The small molecule below binds the protein below.
Small molecule (SMILES): CC(=O)N[C@H]1[C@H](O[C@H]2O[C@H](CO)[C@H](O)[C@H](O)[C@H]2O)[C@@H](NC(C)=O)CO[C@@H]1C

Binding-site contacts:
Ligand atom O5 contacts residue SER63 of chain 1.O at 2.3 Å (h-bond).
Ligand atom C7 contacts residue SER63 of chain 1.O at 3.5 Å.
Ligand atom O5 contacts residue GLU59 of chain 1.O at 4.4 Å.
Ligand atom C3 contacts residue SER63 of chain 1.O at 3.7 Å.
Ligand atom C1 contacts residue ASN60 of chain 1.O at 4.0 Å.
Ligand atom O7 contacts residue SER63 of chain 1.O at 3.9 Å.
Ligand atom N2 contacts residue THR62 of chain 1.O at 4.2 Å.
Ligand atom C2 contacts residue SER63 of chain 1.O at 2.3 Å.
Ligand atom O5 contacts residue TYR50 of chain 1.O at 3.3 Å (h-bond).
Ligand atom C7 contacts residue THR62 of chain 1.O at 3.6 Å.
Ligand atom C4 contacts residue SER63 of chain 1.O at 4.1 Å.
Ligand atom O5 contacts residue ASN60 of chain 1.O at 4.4 Å.
Ligand atom N2 contacts residue SER63 of chain 1.O at 2.8 Å (h-bond).
Ligand atom O7 contacts residue ASN60 of chain 1.O at 4.0 Å.
Ligand atom O7 contacts residue THR62 of chain 1.O at 3.8 Å.
Ligand atom C6 contacts residue LYS56 of chain 1.O at 3.6 Å.
Ligand atom C2 contacts residue ASN60 of chain 1.O at 4.4 Å.
Ligand atom C8 contacts residue THR62 of chain 1.O at 3.5 Å.
Ligand atom C1 contacts residue SER63 of chain 1.O at 1.4 Å.
Ligand atom C1 contacts residue TYR50 of chain 1.O at 4.2 Å (hydrophobic).
Ligand atom C5 contacts residue SER63 of chain 1.O at 3.6 Å.
Ligand atom N4 contacts residue TYR50 of chain 1.O at 4.1 Å.
Ligand atom C4 contacts residue TYR50 of chain 1.O at 3.9 Å (hydrophobic).
Ligand atom C5 contacts residue TYR50 of chain 1.O at 2.6 Å (hydrophobic).
Ligand atom O10 contacts residue GLU59 of chain 1.O at 3.7 Å.
Ligand atom C6 contacts residue TYR50 of chain 1.O at 2.3 Å (hydrophobic).

Sequence of chain 1.O:
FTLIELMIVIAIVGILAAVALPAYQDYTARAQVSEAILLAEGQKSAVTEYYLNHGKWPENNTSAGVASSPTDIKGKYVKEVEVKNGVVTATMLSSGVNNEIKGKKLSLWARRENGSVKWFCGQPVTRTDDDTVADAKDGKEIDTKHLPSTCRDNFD